The small molecule below binds the protein below.
Small molecule (SMILES): CC(=O)N[C@@H]1[C@@H](O)[C@H](O)[C@@H](CO)O[C@H]1O

Sequence of chain 1.A:
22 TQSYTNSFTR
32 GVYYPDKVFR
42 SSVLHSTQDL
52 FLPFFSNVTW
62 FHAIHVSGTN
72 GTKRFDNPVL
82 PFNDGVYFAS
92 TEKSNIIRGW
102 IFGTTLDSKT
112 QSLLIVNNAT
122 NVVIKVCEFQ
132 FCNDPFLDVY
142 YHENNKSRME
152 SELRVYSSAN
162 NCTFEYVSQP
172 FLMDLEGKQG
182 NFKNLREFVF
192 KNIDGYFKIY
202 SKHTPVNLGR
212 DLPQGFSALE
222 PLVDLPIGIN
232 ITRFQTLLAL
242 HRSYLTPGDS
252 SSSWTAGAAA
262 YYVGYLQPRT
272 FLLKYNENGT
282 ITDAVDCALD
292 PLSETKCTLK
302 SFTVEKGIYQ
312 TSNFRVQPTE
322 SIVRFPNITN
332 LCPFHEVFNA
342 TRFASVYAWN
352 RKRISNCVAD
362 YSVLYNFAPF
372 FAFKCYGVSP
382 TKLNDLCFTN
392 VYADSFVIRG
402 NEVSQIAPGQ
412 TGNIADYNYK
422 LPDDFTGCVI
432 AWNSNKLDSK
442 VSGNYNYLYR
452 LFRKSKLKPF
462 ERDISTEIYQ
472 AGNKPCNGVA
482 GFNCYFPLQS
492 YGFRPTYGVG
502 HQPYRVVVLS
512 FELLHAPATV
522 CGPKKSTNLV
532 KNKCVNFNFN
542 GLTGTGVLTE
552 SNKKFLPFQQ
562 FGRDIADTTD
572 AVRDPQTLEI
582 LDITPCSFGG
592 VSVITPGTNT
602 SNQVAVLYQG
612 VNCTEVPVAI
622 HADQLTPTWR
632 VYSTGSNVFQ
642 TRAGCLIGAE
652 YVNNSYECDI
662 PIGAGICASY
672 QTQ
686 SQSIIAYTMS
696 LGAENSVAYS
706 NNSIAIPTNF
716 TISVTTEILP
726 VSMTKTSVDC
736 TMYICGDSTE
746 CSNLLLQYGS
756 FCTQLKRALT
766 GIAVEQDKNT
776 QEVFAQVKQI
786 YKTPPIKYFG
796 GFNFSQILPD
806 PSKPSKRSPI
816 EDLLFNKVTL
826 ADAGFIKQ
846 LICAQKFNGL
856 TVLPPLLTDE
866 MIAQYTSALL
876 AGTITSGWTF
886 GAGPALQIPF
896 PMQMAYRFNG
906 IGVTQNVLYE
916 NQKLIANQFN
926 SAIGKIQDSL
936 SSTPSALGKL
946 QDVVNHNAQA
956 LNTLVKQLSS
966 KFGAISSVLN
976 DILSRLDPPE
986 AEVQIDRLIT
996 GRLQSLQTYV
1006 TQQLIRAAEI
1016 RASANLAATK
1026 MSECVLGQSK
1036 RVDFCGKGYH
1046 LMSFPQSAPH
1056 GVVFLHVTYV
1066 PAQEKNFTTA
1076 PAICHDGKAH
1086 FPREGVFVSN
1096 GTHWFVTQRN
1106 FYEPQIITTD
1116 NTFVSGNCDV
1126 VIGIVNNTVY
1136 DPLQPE

Binding-site contacts:
Ligand atom C2 contacts residue ASN613 of chain 1.C at 2.4 Å.
Ligand atom C5 contacts residue THR615 of chain 1.C at 4.2 Å.
Ligand atom O7 contacts residue ASN613 of chain 1.C at 4.1 Å.
Ligand atom O5 contacts residue ASN613 of chain 1.C at 2.4 Å (h-bond).
Ligand atom O5 contacts residue THR615 of chain 1.C at 3.3 Å (h-bond).
Ligand atom C5 contacts residue ASN613 of chain 1.C at 3.7 Å.
Ligand atom C6 contacts residue THR615 of chain 1.C at 3.9 Å.
Ligand atom C1 contacts residue ASN613 of chain 1.C at 1.4 Å.
Ligand atom C4 contacts residue ASN613 of chain 1.C at 4.2 Å.
Ligand atom C3 contacts residue ASN613 of chain 1.C at 3.7 Å.
Ligand atom N2 contacts residue ASN613 of chain 1.C at 2.8 Å (h-bond).
Ligand atom C8 contacts residue GLN833 of chain 1.A at 3.4 Å.
Ligand atom C8 contacts residue ILE831 of chain 1.A at 3.7 Å (hydrophobic).
Ligand atom C7 contacts residue ASN613 of chain 1.C at 3.7 Å.
Ligand atom C1 contacts residue THR615 of chain 1.C at 4.2 Å.

Sequence of chain 1.C:
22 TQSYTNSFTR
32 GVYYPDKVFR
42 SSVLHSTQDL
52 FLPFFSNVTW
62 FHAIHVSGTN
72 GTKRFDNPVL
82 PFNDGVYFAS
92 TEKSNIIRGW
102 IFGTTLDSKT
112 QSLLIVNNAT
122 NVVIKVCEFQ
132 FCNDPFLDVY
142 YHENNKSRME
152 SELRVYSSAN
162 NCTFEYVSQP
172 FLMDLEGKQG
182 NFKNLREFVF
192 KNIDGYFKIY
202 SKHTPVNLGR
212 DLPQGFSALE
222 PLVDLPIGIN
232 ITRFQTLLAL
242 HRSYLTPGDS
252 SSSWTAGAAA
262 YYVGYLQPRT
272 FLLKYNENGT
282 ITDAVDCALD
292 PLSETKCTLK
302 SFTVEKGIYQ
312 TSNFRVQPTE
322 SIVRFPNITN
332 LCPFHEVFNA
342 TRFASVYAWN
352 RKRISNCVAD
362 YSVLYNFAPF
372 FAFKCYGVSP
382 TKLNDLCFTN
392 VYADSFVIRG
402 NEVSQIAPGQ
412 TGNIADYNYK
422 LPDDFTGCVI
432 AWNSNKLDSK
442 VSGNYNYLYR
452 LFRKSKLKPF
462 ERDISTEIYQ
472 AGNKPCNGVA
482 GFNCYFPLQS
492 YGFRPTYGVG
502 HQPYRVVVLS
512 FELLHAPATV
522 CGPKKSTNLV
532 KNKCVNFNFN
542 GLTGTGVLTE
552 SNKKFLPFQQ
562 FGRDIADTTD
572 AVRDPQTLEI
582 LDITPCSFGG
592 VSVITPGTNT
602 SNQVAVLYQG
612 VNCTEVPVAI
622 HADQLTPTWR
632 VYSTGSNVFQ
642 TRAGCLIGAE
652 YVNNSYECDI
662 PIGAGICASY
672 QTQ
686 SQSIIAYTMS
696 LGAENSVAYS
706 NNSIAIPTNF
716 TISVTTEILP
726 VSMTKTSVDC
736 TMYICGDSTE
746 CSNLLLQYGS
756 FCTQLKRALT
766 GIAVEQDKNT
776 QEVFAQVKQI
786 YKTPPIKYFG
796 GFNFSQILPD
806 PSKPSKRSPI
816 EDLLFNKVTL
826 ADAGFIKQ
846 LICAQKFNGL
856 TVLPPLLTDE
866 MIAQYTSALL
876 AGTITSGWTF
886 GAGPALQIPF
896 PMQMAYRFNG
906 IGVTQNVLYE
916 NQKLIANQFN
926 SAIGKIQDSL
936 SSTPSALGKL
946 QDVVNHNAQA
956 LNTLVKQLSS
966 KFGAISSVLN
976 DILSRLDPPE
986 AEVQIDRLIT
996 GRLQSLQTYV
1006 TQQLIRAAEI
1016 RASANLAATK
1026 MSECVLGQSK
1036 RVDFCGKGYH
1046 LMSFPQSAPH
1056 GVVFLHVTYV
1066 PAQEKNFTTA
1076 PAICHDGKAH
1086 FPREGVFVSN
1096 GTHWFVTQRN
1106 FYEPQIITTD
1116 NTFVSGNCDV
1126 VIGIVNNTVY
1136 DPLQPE